Binding-site contacts:
Ligand atom C6 contacts residue GLU385 of chain 1.D at 3.4 Å.
Ligand atom C5 contacts residue SER381 of chain 1.D at 4.0 Å.
Ligand atom C2 contacts residue GLN375 of chain 1.D at 4.1 Å.
Ligand atom N2 contacts residue ASN379 of chain 1.D at 2.8 Å (h-bond).
Ligand atom C7 contacts residue GLN375 of chain 1.D at 4.5 Å.
Ligand atom O7 contacts residue GLN375 of chain 1.D at 3.6 Å.
Ligand atom O7 contacts residue ASN379 of chain 1.D at 3.8 Å.
Ligand atom O7 contacts residue LYS374 of chain 1.D at 4.1 Å.
Ligand atom O6 contacts residue GLU385 of chain 1.D at 3.0 Å (salt-bridge).
Ligand atom O5 contacts residue SER381 of chain 1.D at 4.3 Å.
Ligand atom C7 contacts residue ASN379 of chain 1.D at 3.6 Å.
Ligand atom C1 contacts residue GLN375 of chain 1.D at 4.0 Å.
Ligand atom C2 contacts residue ASN379 of chain 1.D at 2.3 Å.
Ligand atom C6 contacts residue SER381 of chain 1.D at 4.2 Å.
Ligand atom C6 contacts residue ILE382 of chain 1.D at 4.0 Å (hydrophobic).
Ligand atom C1 contacts residue ASN379 of chain 1.D at 1.4 Å.
Ligand atom C6 contacts residue TYR371 of chain 1.D at 4.2 Å (hydrophobic).
Ligand atom O5 contacts residue GLN375 of chain 1.D at 4.4 Å.
Ligand atom O6 contacts residue ILE382 of chain 1.D at 3.7 Å.
Ligand atom C5 contacts residue ILE382 of chain 1.D at 4.2 Å (hydrophobic).
Ligand atom C1 contacts residue ILE382 of chain 1.D at 4.2 Å (hydrophobic).
Ligand atom O6 contacts residue SER381 of chain 1.D at 3.1 Å (h-bond).
Ligand atom O5 contacts residue ASN379 of chain 1.D at 2.4 Å (h-bond).
Ligand atom C5 contacts residue ASN379 of chain 1.D at 3.6 Å.
Ligand atom C3 contacts residue ASN379 of chain 1.D at 3.7 Å.
Ligand atom C4 contacts residue ASN379 of chain 1.D at 4.2 Å.
Ligand atom O5 contacts residue ILE382 of chain 1.D at 3.3 Å.

A protein and the small-molecule ligand that binds it are described below.
Small molecule (SMILES): CC(=O)N[C@@H]1[C@@H](O)[C@H](O)[C@@H](CO)O[C@H]1O

Sequence of chain 1.D:
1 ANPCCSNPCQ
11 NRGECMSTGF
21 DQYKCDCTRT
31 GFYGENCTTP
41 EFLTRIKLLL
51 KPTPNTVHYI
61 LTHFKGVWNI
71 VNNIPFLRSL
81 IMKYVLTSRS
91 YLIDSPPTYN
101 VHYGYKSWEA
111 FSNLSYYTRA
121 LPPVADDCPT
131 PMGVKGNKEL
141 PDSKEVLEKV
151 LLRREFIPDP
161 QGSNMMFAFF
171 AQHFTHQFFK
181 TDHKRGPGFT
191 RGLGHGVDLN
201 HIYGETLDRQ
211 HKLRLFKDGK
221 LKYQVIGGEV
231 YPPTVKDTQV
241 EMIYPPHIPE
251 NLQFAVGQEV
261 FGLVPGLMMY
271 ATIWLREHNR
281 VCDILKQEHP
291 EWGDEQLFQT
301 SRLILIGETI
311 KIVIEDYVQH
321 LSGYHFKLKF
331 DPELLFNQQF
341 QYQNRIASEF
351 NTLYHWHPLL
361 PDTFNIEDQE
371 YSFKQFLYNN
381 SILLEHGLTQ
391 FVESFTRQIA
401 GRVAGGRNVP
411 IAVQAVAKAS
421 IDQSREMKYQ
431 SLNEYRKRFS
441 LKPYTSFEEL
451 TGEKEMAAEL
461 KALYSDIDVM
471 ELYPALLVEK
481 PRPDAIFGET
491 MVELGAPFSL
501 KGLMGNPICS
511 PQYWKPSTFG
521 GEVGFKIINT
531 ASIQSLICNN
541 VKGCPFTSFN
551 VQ